Sequence of chain 1.F:
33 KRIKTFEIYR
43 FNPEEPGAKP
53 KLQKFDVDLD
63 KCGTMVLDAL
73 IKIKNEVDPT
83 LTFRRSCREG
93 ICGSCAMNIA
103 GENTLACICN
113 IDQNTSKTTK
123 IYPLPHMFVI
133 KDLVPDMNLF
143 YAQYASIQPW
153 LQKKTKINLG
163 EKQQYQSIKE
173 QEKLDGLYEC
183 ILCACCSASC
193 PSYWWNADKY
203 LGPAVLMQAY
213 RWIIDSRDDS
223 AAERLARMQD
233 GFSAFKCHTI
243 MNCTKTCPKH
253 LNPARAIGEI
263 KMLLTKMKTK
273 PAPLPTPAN

Sequence of chain 1.G:
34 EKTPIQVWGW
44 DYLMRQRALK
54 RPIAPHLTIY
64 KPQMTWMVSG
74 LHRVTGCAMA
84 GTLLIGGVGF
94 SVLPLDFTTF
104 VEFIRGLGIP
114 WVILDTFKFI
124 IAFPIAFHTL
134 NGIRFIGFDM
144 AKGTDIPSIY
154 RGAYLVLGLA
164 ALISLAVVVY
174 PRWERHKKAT

Sequence of chain 1.H:
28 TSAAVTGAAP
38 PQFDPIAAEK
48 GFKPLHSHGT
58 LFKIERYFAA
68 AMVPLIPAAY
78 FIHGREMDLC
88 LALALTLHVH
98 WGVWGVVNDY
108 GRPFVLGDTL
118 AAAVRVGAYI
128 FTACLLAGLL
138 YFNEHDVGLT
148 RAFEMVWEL

This small molecule binds to this protein.
Small molecule (SMILES): CC(C)Oc1cccc(NC(=O)c2ccccc2C(F)(F)F)c1

Binding-site contacts:
Ligand atom C8 contacts residue TRP197 of chain 1.F at 3.9 Å (hydrophobic).
Ligand atom C6 contacts residue HIS240 of chain 1.F at 3.9 Å.
Ligand atom C1 contacts residue ARG76 of chain 1.G at 3.8 Å.
Ligand atom C15 contacts residue TRP69 of chain 1.G at 3.6 Å (hydrophobic).
Ligand atom F2 contacts residue SER194 of chain 1.F at 3.4 Å.
Ligand atom F1 contacts residue TYR107 of chain 1.H at 3.3 Å.
Ligand atom C16 contacts residue TRP69 of chain 1.G at 3.6 Å (hydrophobic).
Ligand atom F1 contacts residue ARG76 of chain 1.G at 3.2 Å.
Ligand atom C13 contacts residue TRP197 of chain 1.F at 3.7 Å (hydrophobic).
Ligand atom F2 contacts residue ILE242 of chain 1.F at 3.9 Å.
Ligand atom C17 contacts residue TRP69 of chain 1.G at 3.6 Å (hydrophobic).
Ligand atom C10 contacts residue PRO193 of chain 1.F at 3.7 Å (hydrophobic).
Ligand atom C6 contacts residue ARG76 of chain 1.G at 3.6 Å.
Ligand atom C4 contacts residue SER72 of chain 1.G at 3.8 Å.
Ligand atom O1 contacts residue TYR107 of chain 1.H at 2.6 Å (h-bond).
Ligand atom F1 contacts residue ASP106 of chain 1.H at 3.3 Å.
Ligand atom C1 contacts residue ASP106 of chain 1.H at 3.5 Å.
Ligand atom F1 contacts residue TRP197 of chain 1.F at 3.1 Å.
Ligand atom C8 contacts residue TYR107 of chain 1.H at 3.1 Å (hydrophobic).
Ligand atom F2 contacts residue PRO193 of chain 1.F at 3.3 Å.
Ligand atom C5 contacts residue ARG76 of chain 1.G at 3.3 Å.
Ligand atom C3 contacts residue ARG76 of chain 1.G at 3.8 Å.
Ligand atom C16 contacts residue PRO193 of chain 1.F at 3.9 Å (hydrophobic).
Ligand atom C16 contacts residue TRP196 of chain 1.F at 3.9 Å (hydrophobic).
Ligand atom F3 contacts residue SER194 of chain 1.F at 3.5 Å.
Ligand atom C5 contacts residue SER72 of chain 1.G at 3.4 Å.
Ligand atom F2 contacts residue TRP197 of chain 1.F at 3.5 Å.
Ligand atom C12 contacts residue TRP197 of chain 1.F at 3.8 Å (hydrophobic).
Ligand atom C14 contacts residue TRP197 of chain 1.F at 3.8 Å (hydrophobic).
Ligand atom O1 contacts residue TRP197 of chain 1.F at 2.8 Å (h-bond).
Ligand atom C1 contacts residue TRP197 of chain 1.F at 3.8 Å (hydrophobic).
Ligand atom O2 contacts residue TRP196 of chain 1.F at 3.6 Å.
Ligand atom C7 contacts residue HIS240 of chain 1.F at 3.5 Å.
Ligand atom C7 contacts residue ARG76 of chain 1.G at 3.5 Å.
Ligand atom F3 contacts residue HIS240 of chain 1.F at 3.6 Å.
Ligand atom F3 contacts residue ASP106 of chain 1.H at 2.7 Å.
Ligand atom C4 contacts residue ARG76 of chain 1.G at 3.9 Å.
Ligand atom C3 contacts residue TYR107 of chain 1.H at 3.5 Å (hydrophobic).
Ligand atom C6 contacts residue HEM1 of chain 1.W at 3.9 Å.
Ligand atom C2 contacts residue ARG76 of chain 1.G at 3.5 Å.